Sequence of chain 2.A:
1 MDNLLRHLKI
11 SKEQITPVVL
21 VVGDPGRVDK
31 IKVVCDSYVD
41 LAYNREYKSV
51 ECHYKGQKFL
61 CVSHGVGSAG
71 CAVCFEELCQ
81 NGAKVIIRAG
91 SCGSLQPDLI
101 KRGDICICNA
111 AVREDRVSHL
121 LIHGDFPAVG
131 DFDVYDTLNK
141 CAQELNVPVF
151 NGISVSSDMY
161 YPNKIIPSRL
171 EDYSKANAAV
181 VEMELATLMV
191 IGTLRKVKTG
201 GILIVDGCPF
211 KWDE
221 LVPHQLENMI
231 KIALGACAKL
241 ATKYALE

This protein binds this small molecule.
Small molecule (SMILES): O=c1[nH]cnc2c1ncn2[C@@H]1O[C@H](CO)[C@@H](O)[C@H]1O

Sequence of chain 4.A:
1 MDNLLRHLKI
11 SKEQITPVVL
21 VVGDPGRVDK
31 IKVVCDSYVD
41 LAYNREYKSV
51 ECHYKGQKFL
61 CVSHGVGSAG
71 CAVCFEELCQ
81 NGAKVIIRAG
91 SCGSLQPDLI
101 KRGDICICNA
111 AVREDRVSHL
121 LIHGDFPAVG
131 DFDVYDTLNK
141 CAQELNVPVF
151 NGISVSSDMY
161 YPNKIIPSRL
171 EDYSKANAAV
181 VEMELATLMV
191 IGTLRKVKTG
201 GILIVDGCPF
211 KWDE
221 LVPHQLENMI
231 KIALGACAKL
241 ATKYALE

Binding-site contacts:
Ligand atom C2' contacts residue MET183 of chain 2.A at 3.7 Å (hydrophobic).
Ligand atom N7 contacts residue ASP206 of chain 2.A at 3.8 Å.
Ligand atom C6 contacts residue TYR160 of chain 2.A at 4.0 Å (hydrophobic).
Ligand atom C6 contacts residue VAL181 of chain 2.A at 3.8 Å (hydrophobic).
Ligand atom C2 contacts residue TYR160 of chain 2.A at 3.7 Å (hydrophobic).
Ligand atom N1 contacts residue VAL181 of chain 2.A at 3.8 Å.
Ligand atom O3' contacts residue VAL66 of chain 2.A at 3.8 Å.
Ligand atom C1' contacts residue SER91 of chain 2.A at 3.2 Å.
Ligand atom C4 contacts residue VAL181 of chain 2.A at 3.9 Å (hydrophobic).
Ligand atom N3 contacts residue VAL181 of chain 2.A at 4.0 Å.
Ligand atom C5' contacts residue HIS7 of chain 4.A at 3.5 Å.
Ligand atom N7 contacts residue CYS92 of chain 2.A at 3.6 Å.
Ligand atom N1 contacts residue TYR160 of chain 2.A at 3.9 Å.
Ligand atom O5' contacts residue ARG45 of chain 4.A at 3.6 Å.
Ligand atom C5' contacts residue TYR160 of chain 2.A at 3.8 Å (hydrophobic).
Ligand atom O6 contacts residue TRP212 of chain 2.A at 3.3 Å.
Ligand atom O2' contacts residue GLU182 of chain 2.A at 3.9 Å.
Ligand atom N7 contacts residue GLY93 of chain 2.A at 3.5 Å (h-bond).
Ligand atom N9 contacts residue SER91 of chain 2.A at 3.9 Å.
Ligand atom C3' contacts residue MET183 of chain 2.A at 3.5 Å (hydrophobic).
Ligand atom O3' contacts residue MET183 of chain 2.A at 4.0 Å.
Ligand atom O5' contacts residue HIS7 of chain 4.A at 2.8 Å (h-bond).
Ligand atom C2 contacts residue MET183 of chain 2.A at 3.8 Å (hydrophobic).
Ligand atom N3 contacts residue GLU182 of chain 2.A at 3.8 Å.
Ligand atom O6 contacts residue PRO209 of chain 2.A at 3.9 Å.
Ligand atom O4' contacts residue SER91 of chain 2.A at 2.9 Å (h-bond).
Ligand atom C4' contacts residue ARG45 of chain 4.A at 3.9 Å.
Ligand atom C8 contacts residue SER91 of chain 2.A at 3.6 Å.
Ligand atom O6 contacts residue VAL181 of chain 2.A at 3.8 Å.
Ligand atom C6 contacts residue TRP212 of chain 2.A at 4.0 Å (hydrophobic).
Ligand atom C5 contacts residue VAL181 of chain 2.A at 3.9 Å (hydrophobic).
Ligand atom N3 contacts residue TYR160 of chain 2.A at 3.9 Å.
Ligand atom N3 contacts residue MET183 of chain 2.A at 3.5 Å.
Ligand atom C8 contacts residue GLY93 of chain 2.A at 4.0 Å.
Ligand atom O2' contacts residue MET183 of chain 2.A at 3.3 Å (h-bond).
Ligand atom C8 contacts residue CYS92 of chain 2.A at 3.7 Å (hydrophobic).
Ligand atom C8 contacts residue ASP206 of chain 2.A at 3.1 Å.
Ligand atom O2' contacts residue GLU184 of chain 2.A at 2.9 Å (salt-bridge).
Ligand atom O3' contacts residue GLU184 of chain 2.A at 3.0 Å (salt-bridge).
Ligand atom C5 contacts residue GLY93 of chain 2.A at 3.8 Å.